Sequence of chain 1.G:
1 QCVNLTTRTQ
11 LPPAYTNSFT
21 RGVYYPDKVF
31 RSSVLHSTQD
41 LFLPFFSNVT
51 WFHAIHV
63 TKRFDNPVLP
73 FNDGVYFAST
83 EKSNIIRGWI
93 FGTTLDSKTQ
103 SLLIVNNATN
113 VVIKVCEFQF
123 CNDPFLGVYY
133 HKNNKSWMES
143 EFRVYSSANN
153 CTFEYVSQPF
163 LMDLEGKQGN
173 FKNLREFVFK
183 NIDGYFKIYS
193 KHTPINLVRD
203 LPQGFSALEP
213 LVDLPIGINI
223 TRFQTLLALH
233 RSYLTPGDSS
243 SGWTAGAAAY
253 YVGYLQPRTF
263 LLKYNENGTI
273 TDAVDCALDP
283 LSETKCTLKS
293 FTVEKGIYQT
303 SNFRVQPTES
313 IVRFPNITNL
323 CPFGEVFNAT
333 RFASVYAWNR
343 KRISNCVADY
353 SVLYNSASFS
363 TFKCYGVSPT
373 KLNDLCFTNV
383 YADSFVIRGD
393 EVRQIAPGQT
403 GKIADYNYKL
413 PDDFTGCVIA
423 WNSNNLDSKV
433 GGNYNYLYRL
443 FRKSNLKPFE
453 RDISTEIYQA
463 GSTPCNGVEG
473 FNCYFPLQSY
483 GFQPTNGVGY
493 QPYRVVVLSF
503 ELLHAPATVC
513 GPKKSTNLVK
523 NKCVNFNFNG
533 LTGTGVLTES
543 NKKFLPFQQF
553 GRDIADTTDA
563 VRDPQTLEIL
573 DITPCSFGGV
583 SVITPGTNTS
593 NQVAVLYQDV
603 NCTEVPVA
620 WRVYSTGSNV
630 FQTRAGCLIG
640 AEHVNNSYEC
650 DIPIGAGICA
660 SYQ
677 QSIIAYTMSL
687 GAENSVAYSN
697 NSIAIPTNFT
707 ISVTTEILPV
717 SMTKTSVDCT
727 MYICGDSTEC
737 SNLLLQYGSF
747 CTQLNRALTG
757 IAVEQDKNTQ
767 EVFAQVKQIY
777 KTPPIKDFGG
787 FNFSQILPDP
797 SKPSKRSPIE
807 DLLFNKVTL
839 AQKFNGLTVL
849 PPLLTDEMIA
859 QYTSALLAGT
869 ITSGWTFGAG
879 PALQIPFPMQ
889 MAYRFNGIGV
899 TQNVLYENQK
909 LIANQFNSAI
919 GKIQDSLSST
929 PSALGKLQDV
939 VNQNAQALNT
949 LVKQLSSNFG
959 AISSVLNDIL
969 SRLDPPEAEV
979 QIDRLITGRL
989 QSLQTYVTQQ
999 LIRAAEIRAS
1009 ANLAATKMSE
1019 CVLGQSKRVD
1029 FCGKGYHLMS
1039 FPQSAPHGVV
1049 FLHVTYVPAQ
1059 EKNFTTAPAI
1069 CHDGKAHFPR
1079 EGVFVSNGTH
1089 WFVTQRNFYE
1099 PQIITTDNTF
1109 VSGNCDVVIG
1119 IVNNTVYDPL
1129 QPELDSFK

The protein below binds the small molecule below.
Small molecule (SMILES): CC(=O)N[C@H]1[C@H](O[C@H]2[C@H](O)[C@@H](NC(C)=O)CO[C@@H]2CO)O[C@H](CO)[C@@H](O)[C@@H]1O

Binding-site contacts:
Ligand atom C7 contacts residue CYS2 of chain 1.G at 4.5 Å (hydrophobic).
Ligand atom O5 contacts residue ASN4 of chain 1.G at 2.4 Å (h-bond).
Ligand atom C8 contacts residue ASN4 of chain 1.G at 4.2 Å.
Ligand atom C5 contacts residue ASN124 of chain 1.G at 3.7 Å.
Ligand atom N2 contacts residue CYS2 of chain 1.G at 4.4 Å.
Ligand atom N2 contacts residue ASN4 of chain 1.G at 2.8 Å (h-bond).
Ligand atom O7 contacts residue ASN4 of chain 1.G at 2.9 Å (h-bond).
Ligand atom O5 contacts residue ASN124 of chain 1.G at 4.5 Å.
Ligand atom C5 contacts residue ASN4 of chain 1.G at 3.7 Å.
Ligand atom C3 contacts residue ASN4 of chain 1.G at 3.8 Å.
Ligand atom C2 contacts residue ASN4 of chain 1.G at 2.4 Å.
Ligand atom C7 contacts residue ASN4 of chain 1.G at 3.0 Å.
Ligand atom C8 contacts residue VAL3 of chain 1.G at 4.4 Å (hydrophobic).
Ligand atom C4 contacts residue ASN4 of chain 1.G at 4.2 Å.
Ligand atom O4 contacts residue ASN124 of chain 1.G at 4.4 Å.
Ligand atom C6 contacts residue ASN124 of chain 1.G at 4.1 Å.
Ligand atom C8 contacts residue CYS2 of chain 1.G at 3.5 Å (hydrophobic).
Ligand atom C1 contacts residue ASN4 of chain 1.G at 1.4 Å.